Sequence of chain 1.Y:
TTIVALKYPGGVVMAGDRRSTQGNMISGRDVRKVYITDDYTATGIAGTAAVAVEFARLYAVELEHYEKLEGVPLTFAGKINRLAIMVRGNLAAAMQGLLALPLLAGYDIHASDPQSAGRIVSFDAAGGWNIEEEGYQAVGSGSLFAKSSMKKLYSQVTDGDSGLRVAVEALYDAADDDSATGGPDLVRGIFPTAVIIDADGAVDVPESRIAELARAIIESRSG

Binding-site contacts:
Ligand atom C35 contacts residue ALA49 of chain 1.X at 3.5 Å (hydrophobic).
Ligand atom F37 contacts residue SER20 of chain 1.X at 3.5 Å.
Ligand atom C29 contacts residue THR1 of chain 1.X at 3.3 Å.
Ligand atom C14 contacts residue TRP129 of chain 1.Y at 3.6 Å (hydrophobic).
Ligand atom C07 contacts residue SER20 of chain 1.X at 3.5 Å.
Ligand atom F37 contacts residue ALA49 of chain 1.X at 3.2 Å.
Ligand atom C08 contacts residue ASP124 of chain 1.Y at 3.5 Å.
Ligand atom C13 contacts residue GLY128 of chain 1.Y at 3.5 Å.
Ligand atom C01 contacts residue THR21 of chain 1.X at 3.6 Å.
Ligand atom C07 contacts residue ASP124 of chain 1.Y at 3.2 Å.
Ligand atom C32 contacts residue ILE45 of chain 1.X at 3.1 Å (hydrophobic).
Ligand atom C13 contacts residue SER122 of chain 1.Y at 3.6 Å.
Ligand atom C08 contacts residue SER27 of chain 1.X at 3.4 Å.
Ligand atom N28 contacts residue GLY47 of chain 1.X at 2.8 Å (h-bond).
Ligand atom C16 contacts residue SER20 of chain 1.X at 3.5 Å.
Ligand atom C29 contacts residue CIT1 of chain 1.JB at 3.2 Å.
Ligand atom O27 contacts residue CIT1 of chain 1.JB at 3.5 Å (h-bond).
Ligand atom O27 contacts residue SER20 of chain 1.X at 3.4 Å.
Ligand atom C08 contacts residue SER20 of chain 1.X at 3.4 Å.
Ligand atom C36 contacts residue ALA49 of chain 1.X at 3.4 Å (hydrophobic).
Ligand atom F34 contacts residue ALA52 of chain 1.X at 3.5 Å.
Ligand atom O27 contacts residue THR21 of chain 1.X at 3.0 Å (h-bond).
Ligand atom C32 contacts residue ALA52 of chain 1.X at 3.6 Å (hydrophobic).
Ligand atom C02 contacts residue THR21 of chain 1.X at 3.6 Å.
Ligand atom O24 contacts residue ALA126 of chain 1.Y at 3.5 Å (h-bond).
Ligand atom C14 contacts residue GLY128 of chain 1.Y at 3.6 Å.
Ligand atom C06 contacts residue ASP124 of chain 1.Y at 3.6 Å.
Ligand atom F34 contacts residue VAL53 of chain 1.X at 3.4 Å.
Ligand atom F34 contacts residue ARG32 of chain 1.X at 3.5 Å.
Ligand atom N17 contacts residue ASP124 of chain 1.Y at 2.7 Å (salt-bridge).
Ligand atom C26 contacts residue CIT1 of chain 1.JB at 3.4 Å.
Ligand atom N10 contacts residue SER20 of chain 1.X at 3.6 Å.
Ligand atom C01 contacts residue CIT1 of chain 1.JB at 3.0 Å.
Ligand atom O05 contacts residue ALA49 of chain 1.X at 2.9 Å (h-bond).
Ligand atom C31 contacts residue THR1 of chain 1.X at 3.6 Å.
Ligand atom N28 contacts residue CIT1 of chain 1.JB at 3.3 Å (h-bond).
Ligand atom O09 contacts residue SER27 of chain 1.X at 2.8 Å (h-bond).
Ligand atom N03 contacts residue THR21 of chain 1.X at 2.6 Å (h-bond).
Ligand atom O05 contacts residue THR48 of chain 1.X at 3.6 Å.
Ligand atom O09 contacts residue GLN22 of chain 1.X at 2.8 Å (h-bond).

This small molecule binds to this protein.
Small molecule (SMILES): Cc1cc(C(=O)N[C@@H](CC(=O)N2CCCC[C@@H]2C)C(=O)N[C@@H](C)C(=O)NCc2ccc(F)cc2F)no1

Sequence of chain 1.X:
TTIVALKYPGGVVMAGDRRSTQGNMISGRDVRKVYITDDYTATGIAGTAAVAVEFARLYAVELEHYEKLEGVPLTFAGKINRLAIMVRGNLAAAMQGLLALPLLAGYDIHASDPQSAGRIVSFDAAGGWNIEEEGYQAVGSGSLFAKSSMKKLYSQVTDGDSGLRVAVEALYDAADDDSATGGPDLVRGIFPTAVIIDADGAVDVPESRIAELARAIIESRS